Sequence of chain 1.A:
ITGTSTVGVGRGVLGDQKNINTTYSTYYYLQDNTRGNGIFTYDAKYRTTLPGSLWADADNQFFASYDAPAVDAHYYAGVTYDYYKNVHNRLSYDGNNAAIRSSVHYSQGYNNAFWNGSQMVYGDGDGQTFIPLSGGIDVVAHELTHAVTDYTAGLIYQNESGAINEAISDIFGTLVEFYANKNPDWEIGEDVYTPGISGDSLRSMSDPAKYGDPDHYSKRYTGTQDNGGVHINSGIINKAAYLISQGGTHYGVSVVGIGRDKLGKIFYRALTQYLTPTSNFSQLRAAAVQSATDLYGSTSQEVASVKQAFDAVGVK

Binding-site contacts:
Ligand atom CB contacts residue ASP213 of chain 1.A at 3.3 Å.
Ligand atom N contacts residue HIS231 of chain 1.A at 3.0 Å (h-bond).
Ligand atom CB contacts residue ARG203 of chain 1.A at 3.8 Å.
Ligand atom CZ contacts residue LEU202 of chain 1.A at 3.6 Å (hydrophobic).
Ligand atom CA contacts residue ARG203 of chain 1.A at 3.6 Å.
Ligand atom NH2 contacts residue TYR193 of chain 1.A at 4.0 Å.
Ligand atom NH1 contacts residue TYR211 of chain 1.A at 3.4 Å.
Ligand atom C contacts residue ARG203 of chain 1.A at 3.9 Å.
Ligand atom C contacts residue HIS231 of chain 1.A at 3.8 Å.
Ligand atom NE contacts residue LEU202 of chain 1.A at 2.8 Å (h-bond).
Ligand atom O contacts residue HIS231 of chain 1.A at 3.6 Å.
Ligand atom NH1 contacts residue LEU202 of chain 1.A at 3.5 Å (h-bond).
Ligand atom NE contacts residue TYR211 of chain 1.A at 3.7 Å.
Ligand atom N contacts residue ILE232 of chain 1.A at 4.0 Å.
Ligand atom OXT contacts residue ARG203 of chain 1.A at 2.8 Å (salt-bridge).
Ligand atom CZ contacts residue SER201 of chain 1.A at 4.0 Å.
Ligand atom OXT contacts residue HIS231 of chain 1.A at 4.2 Å.
Ligand atom CD contacts residue LEU202 of chain 1.A at 3.8 Å (hydrophobic).
Ligand atom NH1 contacts residue SER201 of chain 1.A at 2.7 Å (h-bond).
Ligand atom NH1 contacts residue TYR193 of chain 1.A at 3.5 Å (h-bond).
Ligand atom CD contacts residue TYR211 of chain 1.A at 4.0 Å (hydrophobic).
Ligand atom N contacts residue ASP213 of chain 1.A at 2.8 Å (salt-bridge).
Ligand atom CA contacts residue LEU202 of chain 1.A at 4.3 Å (hydrophobic).
Ligand atom CA contacts residue ASP213 of chain 1.A at 3.2 Å.
Ligand atom CZ contacts residue TYR193 of chain 1.A at 3.8 Å (hydrophobic).
Ligand atom OXT contacts residue LEU202 of chain 1.A at 3.7 Å.
Ligand atom CB contacts residue LEU202 of chain 1.A at 3.3 Å (hydrophobic).
Ligand atom CA contacts residue HIS231 of chain 1.A at 3.3 Å.
Ligand atom NH2 contacts residue TYR211 of chain 1.A at 4.0 Å.
Ligand atom CZ contacts residue TYR211 of chain 1.A at 3.7 Å (hydrophobic).
Ligand atom CG contacts residue LEU202 of chain 1.A at 3.8 Å (hydrophobic).

A small-molecule ligand and the protein it binds are described below.
Small molecule (SMILES): NC(=[NH2+])NCCC[C@@H](N)C(=O)O